Sequence of chain 1.A:
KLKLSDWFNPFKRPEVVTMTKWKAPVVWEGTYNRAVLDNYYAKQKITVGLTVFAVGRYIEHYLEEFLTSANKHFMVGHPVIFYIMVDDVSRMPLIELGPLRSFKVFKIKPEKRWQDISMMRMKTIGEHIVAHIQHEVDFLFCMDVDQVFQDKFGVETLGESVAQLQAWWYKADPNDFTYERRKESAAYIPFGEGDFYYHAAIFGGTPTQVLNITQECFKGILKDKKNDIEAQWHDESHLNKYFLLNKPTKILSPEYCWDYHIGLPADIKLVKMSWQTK

Binding-site contacts:
Ligand atom C4' contacts residue SER120 of chain 1.A at 3.3 Å.
Ligand atom O3' contacts residue ALA203 of chain 1.A at 3.5 Å (h-bond).
Ligand atom O3D contacts residue VAL147 of chain 1.A at 3.0 Å (h-bond).
Ligand atom O1A contacts residue ASP148 of chain 1.A at 3.1 Å (salt-bridge).
Ligand atom C6' contacts residue SER120 of chain 1.A at 3.4 Å.
Ligand atom O3B contacts residue ASP146 of chain 1.A at 3.5 Å (salt-bridge).
Ligand atom O3' contacts residue ARG123 of chain 1.A at 2.9 Å (salt-bridge).
Ligand atom N3 contacts residue VAL57 of chain 1.A at 2.8 Å (h-bond).
Ligand atom O2A contacts residue TYR60 of chain 1.A at 2.8 Å (h-bond).
Ligand atom C4D contacts residue ARG123 of chain 1.A at 3.6 Å.
Ligand atom C4' contacts residue ARG123 of chain 1.A at 3.6 Å.
Ligand atom O4' contacts residue ASP237 of chain 1.A at 2.9 Å (salt-bridge).
Ligand atom O3D contacts residue ASP146 of chain 1.A at 3.2 Å.
Ligand atom C3' contacts residue ASP146 of chain 1.A at 3.3 Å.
Ligand atom O3' contacts residue ASP146 of chain 1.A at 3.0 Å (salt-bridge).
Ligand atom F2' contacts residue HIS201 of chain 1.A at 2.9 Å.
Ligand atom PB contacts residue MN1 of chain 1.D at 3.4 Å.
Ligand atom O3' contacts residue ALA202 of chain 1.A at 2.8 Å (h-bond).
Ligand atom O2 contacts residue VAL57 of chain 1.A at 2.8 Å (h-bond).
Ligand atom O6' contacts residue HIS236 of chain 1.A at 3.4 Å (h-bond).
Ligand atom F2' contacts residue ASP146 of chain 1.A at 2.7 Å.
Ligand atom C2 contacts residue VAL57 of chain 1.A at 3.6 Å (hydrophobic).
Ligand atom O2' contacts residue VAL147 of chain 1.A at 3.4 Å.
Ligand atom F2' contacts residue ALA203 of chain 1.A at 3.2 Å.
Ligand atom C4' contacts residue ASP237 of chain 1.A at 3.4 Å.
Ligand atom O4' contacts residue ALA202 of chain 1.A at 3.1 Å.
Ligand atom C3' contacts residue ARG123 of chain 1.A at 3.4 Å.
Ligand atom C6' contacts residue ASP237 of chain 1.A at 3.6 Å.
Ligand atom O1B contacts residue MN1 of chain 1.D at 2.5 Å.
Ligand atom C5' contacts residue SER120 of chain 1.A at 3.5 Å.
Ligand atom C2D contacts residue PHE55 of chain 1.A at 3.6 Å (hydrophobic).
Ligand atom C2' contacts residue ASP146 of chain 1.A at 3.5 Å.
Ligand atom O1B contacts residue LYS280 of chain 1.A at 3.2 Å.
Ligand atom O1A contacts residue MN1 of chain 1.D at 2.4 Å.
Ligand atom O3D contacts residue ASP148 of chain 1.A at 2.9 Å (salt-bridge).
Ligand atom N3 contacts residue TYR60 of chain 1.A at 3.5 Å.
Ligand atom O4' contacts residue GLU238 of chain 1.A at 3.5 Å.
Ligand atom O3B contacts residue MN1 of chain 1.D at 3.4 Å.
Ligand atom O2' contacts residue PHE55 of chain 1.A at 2.6 Å (h-bond).
Ligand atom O1B contacts residue ASP148 of chain 1.A at 3.6 Å (salt-bridge).

This small molecule binds to this protein.
Small molecule (SMILES): O=c1ccn([C@@H]2O[C@H](CO[P](=O)(O)O[P](=O)(O)O[C@H]3O[C@H](CO)[C@H](O)[C@H](O)[C@H]3F)[C@@H](O)[C@H]2O)c(=O)[nH]1